Sequence of chain 2.B:
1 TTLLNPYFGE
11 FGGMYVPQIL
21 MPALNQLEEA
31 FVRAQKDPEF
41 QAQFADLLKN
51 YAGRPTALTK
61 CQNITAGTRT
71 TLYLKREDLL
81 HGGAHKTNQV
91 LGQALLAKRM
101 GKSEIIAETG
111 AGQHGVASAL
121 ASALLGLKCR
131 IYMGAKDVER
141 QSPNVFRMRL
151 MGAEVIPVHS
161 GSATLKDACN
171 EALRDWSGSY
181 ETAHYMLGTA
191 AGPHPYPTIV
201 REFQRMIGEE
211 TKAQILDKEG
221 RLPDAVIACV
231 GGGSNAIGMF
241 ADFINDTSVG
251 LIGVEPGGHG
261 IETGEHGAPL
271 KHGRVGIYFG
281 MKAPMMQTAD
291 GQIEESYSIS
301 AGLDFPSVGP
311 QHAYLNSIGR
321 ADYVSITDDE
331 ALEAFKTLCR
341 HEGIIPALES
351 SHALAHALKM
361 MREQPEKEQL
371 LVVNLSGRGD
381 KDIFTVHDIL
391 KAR

Binding-site contacts:
Ligand atom P18 contacts residue GLY213 of chain 2.A at 3.8 Å.
Ligand atom O7 contacts residue ALA129 of chain 2.A at 3.3 Å.
Ligand atom C15 contacts residue ILE64 of chain 2.A at 3.3 Å (hydrophobic).
Ligand atom F9 contacts residue ILE153 of chain 2.A at 2.7 Å.
Ligand atom O19 contacts residue GLY213 of chain 2.A at 3.8 Å.
Ligand atom O17 contacts residue SER235 of chain 2.A at 3.0 Å (h-bond).
Ligand atom P18 contacts residue PHE212 of chain 2.A at 3.8 Å.
Ligand atom O21 contacts residue PHE212 of chain 2.A at 3.7 Å.
Ligand atom O21 contacts residue GLY213 of chain 2.A at 3.1 Å (h-bond).
Ligand atom C8 contacts residue ALA59 of chain 2.A at 3.6 Å (hydrophobic).
Ligand atom F10 contacts residue ALA129 of chain 2.A at 3.3 Å.
Ligand atom F11 contacts residue ALA59 of chain 2.A at 3.1 Å.
Ligand atom F10 contacts residue ALA59 of chain 2.A at 3.5 Å.
Ligand atom F9 contacts residue PHE212 of chain 2.A at 3.6 Å.
Ligand atom C3 contacts residue TYR175 of chain 2.A at 3.5 Å (hydrophobic).
Ligand atom C3 contacts residue LEU100 of chain 2.A at 3.9 Å (hydrophobic).
Ligand atom C2 contacts residue PHE212 of chain 2.A at 3.8 Å (hydrophobic).
Ligand atom F10 contacts residue PRO17 of chain 2.B at 3.2 Å.
Ligand atom C16 contacts residue ILE64 of chain 2.A at 3.5 Å (hydrophobic).
Ligand atom C4 contacts residue PHE212 of chain 2.A at 3.9 Å (hydrophobic).
Ligand atom O17 contacts residue GLY234 of chain 2.A at 3.8 Å.
Ligand atom P18 contacts residue SER235 of chain 2.A at 3.9 Å.
Ligand atom C12 contacts residue GLU49 of chain 2.A at 3.4 Å.
Ligand atom C8 contacts residue ILE153 of chain 2.A at 3.7 Å (hydrophobic).
Ligand atom O19 contacts residue GLY234 of chain 2.A at 3.0 Å (h-bond).
Ligand atom O21 contacts residue SER235 of chain 2.A at 3.7 Å.
Ligand atom C6 contacts residue ASP60 of chain 2.A at 3.8 Å.
Ligand atom C3 contacts residue PHE212 of chain 2.A at 3.6 Å (hydrophobic).
Ligand atom N13 contacts residue TYR175 of chain 2.A at 3.8 Å.
Ligand atom O14 contacts residue TYR175 of chain 2.A at 2.8 Å (h-bond).
Ligand atom C6 contacts residue ALA59 of chain 2.A at 3.9 Å (hydrophobic).
Ligand atom O20 contacts residue PHE212 of chain 2.A at 3.1 Å (h-bond).
Ligand atom F11 contacts residue PHE212 of chain 2.A at 3.4 Å.
Ligand atom C5 contacts residue ASP60 of chain 2.A at 3.4 Å.
Ligand atom C2 contacts residue LEU100 of chain 2.A at 3.7 Å (hydrophobic).
Ligand atom C16 contacts residue SER235 of chain 2.A at 3.7 Å.
Ligand atom O7 contacts residue ALA59 of chain 2.A at 3.7 Å.
Ligand atom C12 contacts residue TYR175 of chain 2.A at 3.6 Å (hydrophobic).
Ligand atom O19 contacts residue SER235 of chain 2.A at 3.4 Å (h-bond).
Ligand atom O14 contacts residue GLU49 of chain 2.A at 2.6 Å (salt-bridge).

Sequence of chain 2.A:
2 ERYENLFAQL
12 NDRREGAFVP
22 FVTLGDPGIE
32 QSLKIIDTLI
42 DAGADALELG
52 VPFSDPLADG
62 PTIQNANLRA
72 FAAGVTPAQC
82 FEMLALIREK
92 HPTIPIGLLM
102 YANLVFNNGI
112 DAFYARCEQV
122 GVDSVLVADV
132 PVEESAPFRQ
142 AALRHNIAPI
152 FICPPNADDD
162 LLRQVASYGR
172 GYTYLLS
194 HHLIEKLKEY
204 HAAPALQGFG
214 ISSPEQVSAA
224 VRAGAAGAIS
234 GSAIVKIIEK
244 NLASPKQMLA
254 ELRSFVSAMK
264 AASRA

This small molecule binds to this protein.
Small molecule (SMILES): O=C(NCCOP(=O)(O)O)c1ccc(OC(F)(F)F)cc1